A small-molecule ligand and the protein it binds are described below.
Small molecule (SMILES): C=C1C(=O)O[C@@H]2[C@H]3O[C@]3(C)CC/C=C(\C)CC[C@@H]12

Binding-site contacts:
Ligand atom O1 contacts residue HIS144 of chain 1.C at 3.8 Å.
Ligand atom C5 contacts residue HIS144 of chain 1.C at 3.6 Å.
Ligand atom C13 contacts residue CYS109 of chain 1.C at 1.8 Å (hydrophobic).
Ligand atom C3 contacts residue TYR187 of chain 1.C at 4.0 Å (hydrophobic).
Ligand atom O1 contacts residue ARG162 of chain 1.C at 3.8 Å.
Ligand atom C7 contacts residue HIS144 of chain 1.C at 4.1 Å.
Ligand atom C9 contacts residue ARG143 of chain 1.C at 3.2 Å.
Ligand atom C7 contacts residue ARG143 of chain 1.C at 4.1 Å.
Ligand atom C2 contacts residue HIS192 of chain 1.C at 3.9 Å.
Ligand atom C7 contacts residue TYR74 of chain 1.C at 3.8 Å (hydrophobic).
Ligand atom C12 contacts residue MET160 of chain 1.C at 3.7 Å (hydrophobic).
Ligand atom O2 contacts residue CYS109 of chain 1.C at 2.9 Å (h-bond).
Ligand atom C5 contacts residue SER161 of chain 1.C at 3.8 Å.
Ligand atom C14 contacts residue ARG162 of chain 1.C at 3.8 Å.
Ligand atom O1 contacts residue MET160 of chain 1.C at 3.6 Å.
Ligand atom C12 contacts residue TYR74 of chain 1.C at 3.2 Å (hydrophobic).
Ligand atom O2 contacts residue LYS108 of chain 1.C at 3.6 Å.
Ligand atom C12 contacts residue HIS144 of chain 1.C at 4.1 Å.
Ligand atom O1 contacts residue SER161 of chain 1.C at 3.3 Å.
Ligand atom C3 contacts residue LEU166 of chain 1.C at 3.9 Å (hydrophobic).
Ligand atom C15 contacts residue ARG162 of chain 1.C at 3.8 Å.
Ligand atom C14 contacts residue PHE142 of chain 1.C at 3.8 Å (hydrophobic).
Ligand atom O3 contacts residue HIS144 of chain 1.C at 3.8 Å.
Ligand atom C12 contacts residue CYS109 of chain 1.C at 3.5 Å (hydrophobic).
Ligand atom C6 contacts residue TYR74 of chain 1.C at 3.4 Å (hydrophobic).
Ligand atom C4 contacts residue SER161 of chain 1.C at 3.7 Å.
Ligand atom C11 contacts residue TYR74 of chain 1.C at 3.4 Å (hydrophobic).
Ligand atom O3 contacts residue ARG162 of chain 1.C at 3.8 Å.
Ligand atom O3 contacts residue SER161 of chain 1.C at 2.5 Å (h-bond).
Ligand atom C11 contacts residue LYS108 of chain 1.C at 4.0 Å.
Ligand atom O2 contacts residue TYR74 of chain 1.C at 2.9 Å.
Ligand atom C8 contacts residue TYR74 of chain 1.C at 4.0 Å (hydrophobic).
Ligand atom O1 contacts residue TYR74 of chain 1.C at 3.4 Å (h-bond).
Ligand atom C1 contacts residue PHE142 of chain 1.C at 3.6 Å (hydrophobic).
Ligand atom O2 contacts residue MET160 of chain 1.C at 3.1 Å (h-bond).
Ligand atom C11 contacts residue CYS109 of chain 1.C at 3.1 Å (hydrophobic).
Ligand atom C8 contacts residue ARG143 of chain 1.C at 3.9 Å.
Ligand atom C15 contacts residue SER161 of chain 1.C at 4.0 Å.
Ligand atom C10 contacts residue PHE142 of chain 1.C at 3.9 Å (hydrophobic).
Ligand atom O2 contacts residue SER161 of chain 1.C at 4.0 Å.

Sequence of chain 1.C:
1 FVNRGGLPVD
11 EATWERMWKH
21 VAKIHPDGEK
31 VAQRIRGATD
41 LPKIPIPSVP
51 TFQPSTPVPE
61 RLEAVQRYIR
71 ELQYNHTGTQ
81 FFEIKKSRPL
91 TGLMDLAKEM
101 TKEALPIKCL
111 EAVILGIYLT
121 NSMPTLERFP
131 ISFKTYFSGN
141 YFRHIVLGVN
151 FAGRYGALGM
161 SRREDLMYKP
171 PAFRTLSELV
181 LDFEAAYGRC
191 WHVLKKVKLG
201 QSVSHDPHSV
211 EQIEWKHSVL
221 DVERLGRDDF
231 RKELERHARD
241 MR